A protein and the small-molecule ligand that binds it are described below.
Small molecule (SMILES): Nc1nc(SCC(=O)NCCN2CCOCC2)nc2sc3c(c12)CCCC3

Binding-site contacts:
Ligand atom C04 contacts residue TRP56 of chain 4.A at 3.6 Å (hydrophobic).
Ligand atom C26 contacts residue VAL60 of chain 4.A at 3.8 Å (hydrophobic).
Ligand atom C09 contacts residue PEG1 of chain 4.C at 2.8 Å.
Ligand atom S20 contacts residue ALA53 of chain 4.A at 3.6 Å.
Ligand atom N08 contacts residue PEG1 of chain 4.C at 3.7 Å.
Ligand atom C02 contacts residue SER103 of chain 4.A at 3.8 Å.
Ligand atom C16 contacts residue PEG1 of chain 4.C at 3.4 Å.
Ligand atom C15 contacts residue PHE104 of chain 4.A at 3.8 Å (hydrophobic).
Ligand atom C26 contacts residue TRP56 of chain 4.A at 3.9 Å (hydrophobic).
Ligand atom N01 contacts residue PHE422 of chain 4.A at 2.9 Å (h-bond).
Ligand atom C23 contacts residue PHE104 of chain 4.A at 3.6 Å (hydrophobic).
Ligand atom N01 contacts residue MET85 of chain 4.A at 3.5 Å.
Ligand atom C22 contacts residue PHE104 of chain 4.A at 3.8 Å (hydrophobic).
Ligand atom N03 contacts residue PHE422 of chain 4.A at 3.8 Å.
Ligand atom N03 contacts residue TRP56 of chain 4.A at 3.7 Å.
Ligand atom C12 contacts residue ASP46 of chain 4.A at 3.0 Å.
Ligand atom C21 contacts residue TRP56 of chain 4.A at 3.6 Å (hydrophobic).
Ligand atom N01 contacts residue TRP56 of chain 4.A at 3.5 Å.
Ligand atom C06 contacts residue GLU421 of chain 4.A at 3.5 Å.
Ligand atom S05 contacts residue TRP56 of chain 4.A at 3.9 Å.
Ligand atom C10 contacts residue ASP46 of chain 4.A at 3.4 Å.
Ligand atom C09 contacts residue GLU421 of chain 4.A at 3.1 Å.
Ligand atom O17 contacts residue GLU421 of chain 4.A at 3.4 Å.
Ligand atom N01 contacts residue SER103 of chain 4.A at 2.7 Å (h-bond).
Ligand atom O14 contacts residue SER103 of chain 4.A at 3.8 Å.
Ligand atom N11 contacts residue PEG1 of chain 4.C at 3.5 Å (h-bond).
Ligand atom N11 contacts residue ASP46 of chain 4.A at 3.7 Å.
Ligand atom C06 contacts residue TRP56 of chain 4.A at 3.8 Å (hydrophobic).
Ligand atom C10 contacts residue PEG1 of chain 4.C at 3.1 Å.
Ligand atom N18 contacts residue ILE48 of chain 4.A at 3.2 Å.
Ligand atom C02 contacts residue TRP56 of chain 4.A at 3.5 Å (hydrophobic).
Ligand atom C22 contacts residue TRP56 of chain 4.A at 3.5 Å (hydrophobic).
Ligand atom C07 contacts residue GLU421 of chain 4.A at 3.9 Å.
Ligand atom C23 contacts residue TRP56 of chain 4.A at 3.6 Å (hydrophobic).
Ligand atom C24 contacts residue PHE104 of chain 4.A at 3.8 Å (hydrophobic).
Ligand atom C24 contacts residue ALA53 of chain 4.A at 3.8 Å (hydrophobic).
Ligand atom N18 contacts residue TRP56 of chain 4.A at 3.7 Å.
Ligand atom C02 contacts residue PHE422 of chain 4.A at 3.8 Å (hydrophobic).
Ligand atom C25 contacts residue LEU83 of chain 4.A at 3.8 Å (hydrophobic).
Ligand atom C19 contacts residue TRP56 of chain 4.A at 3.6 Å (hydrophobic).

Sequence of chain 4.A:
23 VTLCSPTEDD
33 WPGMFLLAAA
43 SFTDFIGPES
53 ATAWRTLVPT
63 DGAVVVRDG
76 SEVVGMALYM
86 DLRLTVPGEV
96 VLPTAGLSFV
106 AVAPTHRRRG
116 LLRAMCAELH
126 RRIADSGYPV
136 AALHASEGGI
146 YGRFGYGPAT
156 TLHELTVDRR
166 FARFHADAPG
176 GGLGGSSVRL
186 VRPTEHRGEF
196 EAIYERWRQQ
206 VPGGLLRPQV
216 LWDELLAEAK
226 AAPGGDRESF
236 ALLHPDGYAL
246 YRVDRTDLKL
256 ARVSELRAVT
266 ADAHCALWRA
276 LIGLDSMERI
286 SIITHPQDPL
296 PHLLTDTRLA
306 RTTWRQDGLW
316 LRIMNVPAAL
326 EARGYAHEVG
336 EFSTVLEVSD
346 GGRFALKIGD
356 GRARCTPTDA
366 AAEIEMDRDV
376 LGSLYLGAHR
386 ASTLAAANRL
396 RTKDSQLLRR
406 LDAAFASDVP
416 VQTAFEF